Binding-site contacts:
Ligand atom C5 contacts residue GLN334 of chain 1.D at 4.5 Å.
Ligand atom C5 contacts residue ASN352 of chain 1.D at 3.6 Å.
Ligand atom C2 contacts residue GLN343 of chain 1.D at 4.0 Å.
Ligand atom C1 contacts residue GLN343 of chain 1.D at 3.7 Å.
Ligand atom C3 contacts residue ASN352 of chain 1.D at 3.8 Å.
Ligand atom O6 contacts residue ASN341 of chain 1.D at 3.4 Å (h-bond).
Ligand atom O5 contacts residue GLN343 of chain 1.D at 3.8 Å.
Ligand atom O5 contacts residue ASN352 of chain 1.D at 2.3 Å (h-bond).
Ligand atom N2 contacts residue ASN352 of chain 1.D at 2.9 Å (h-bond).
Ligand atom C7 contacts residue ASN352 of chain 1.D at 3.4 Å.
Ligand atom C1 contacts residue ASN341 of chain 1.D at 4.1 Å.
Ligand atom C2 contacts residue GLN334 of chain 1.D at 4.5 Å.
Ligand atom C2 contacts residue ASN352 of chain 1.D at 2.4 Å.
Ligand atom C8 contacts residue TYR374 of chain 1.D at 4.2 Å (hydrophobic).
Ligand atom O6 contacts residue GLN336 of chain 1.D at 4.0 Å.
Ligand atom C4 contacts residue GLN334 of chain 1.D at 3.8 Å.
Ligand atom O7 contacts residue GLN343 of chain 1.D at 3.5 Å (h-bond).
Ligand atom O5 contacts residue ASN341 of chain 1.D at 3.5 Å (h-bond).
Ligand atom O7 contacts residue ASN352 of chain 1.D at 3.5 Å (h-bond).
Ligand atom C1 contacts residue ASN352 of chain 1.D at 1.4 Å.
Ligand atom C4 contacts residue ASN352 of chain 1.D at 4.1 Å.
Ligand atom O6 contacts residue GLN334 of chain 1.D at 3.9 Å.
Ligand atom C6 contacts residue ASN341 of chain 1.D at 4.3 Å.
Ligand atom O5 contacts residue GLN334 of chain 1.D at 4.1 Å.

A small-molecule ligand and the protein it binds are described below.
Small molecule (SMILES): CC(=O)N[C@@H]1[C@@H](O)[C@H](O)[C@@H](CO)O[C@H]1O

Sequence of chain 1.D:
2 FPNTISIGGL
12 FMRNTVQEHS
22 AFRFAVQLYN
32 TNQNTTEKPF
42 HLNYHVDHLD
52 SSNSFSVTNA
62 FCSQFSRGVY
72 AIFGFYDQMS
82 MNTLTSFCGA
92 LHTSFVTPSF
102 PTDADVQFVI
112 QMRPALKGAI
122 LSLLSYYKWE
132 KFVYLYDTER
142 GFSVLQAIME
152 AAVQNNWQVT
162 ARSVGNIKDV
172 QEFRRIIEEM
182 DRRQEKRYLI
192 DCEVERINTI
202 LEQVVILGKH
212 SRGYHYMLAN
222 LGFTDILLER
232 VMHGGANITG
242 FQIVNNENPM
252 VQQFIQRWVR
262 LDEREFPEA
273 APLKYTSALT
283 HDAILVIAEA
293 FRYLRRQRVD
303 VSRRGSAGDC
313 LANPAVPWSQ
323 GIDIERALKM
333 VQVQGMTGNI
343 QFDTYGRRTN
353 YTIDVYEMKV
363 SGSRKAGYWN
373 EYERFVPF